This protein binds this small molecule.
Small molecule (SMILES): CC(C)(Oc1ccc(NC(=O)Nc2cc(Cl)cc(Cl)c2)cc1)C(=O)O

Sequence of chain 2.A:
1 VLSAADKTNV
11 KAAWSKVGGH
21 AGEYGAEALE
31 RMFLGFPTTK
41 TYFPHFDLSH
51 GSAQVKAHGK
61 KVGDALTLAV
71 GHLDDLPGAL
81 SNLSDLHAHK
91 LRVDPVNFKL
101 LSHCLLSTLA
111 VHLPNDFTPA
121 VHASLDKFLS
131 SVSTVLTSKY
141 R

Binding-site contacts:
Ligand atom O3 contacts residue LYS90 of chain 2.A at 3.2 Å.
Ligand atom C6 contacts residue HEM1 of chain 2.C at 3.7 Å.
Ligand atom C13 contacts residue LEU86 of chain 2.A at 3.7 Å (hydrophobic).
Ligand atom N2 contacts residue LEU86 of chain 2.A at 4.1 Å.
Ligand atom C7 contacts residue LEU83 of chain 2.A at 3.9 Å (hydrophobic).
Ligand atom CL1 contacts residue LYS61 of chain 2.A at 3.8 Å.
Ligand atom C3 contacts residue HEM1 of chain 2.C at 4.2 Å.
Ligand atom N1 contacts residue LEU83 of chain 2.A at 4.0 Å.
Ligand atom O1 contacts residue LEU83 of chain 2.A at 3.6 Å.
Ligand atom C4 contacts residue HEM1 of chain 2.C at 3.9 Å.
Ligand atom C9 contacts residue ASN82 of chain 2.A at 3.1 Å.
Ligand atom O4 contacts residue LYS90 of chain 2.A at 3.3 Å.
Ligand atom C10 contacts residue ASN82 of chain 2.A at 3.3 Å.
Ligand atom CL1 contacts residue ASP64 of chain 2.A at 4.0 Å.
Ligand atom C4 contacts residue ALA65 of chain 2.A at 3.9 Å (hydrophobic).
Ligand atom C1 contacts residue LEU83 of chain 2.A at 4.0 Å (hydrophobic).
Ligand atom C1 contacts residue HEM1 of chain 2.C at 3.7 Å.
Ligand atom CL2 contacts residue ALA65 of chain 2.A at 3.9 Å.
Ligand atom CL1 contacts residue HEM1 of chain 2.C at 4.3 Å.
Ligand atom C2 contacts residue HEM1 of chain 2.C at 4.3 Å.
Ligand atom C7 contacts residue HEM1 of chain 2.C at 3.5 Å.
Ligand atom C2 contacts residue LEU83 of chain 2.A at 3.8 Å (hydrophobic).
Ligand atom CL2 contacts residue LEU83 of chain 2.A at 4.1 Å.
Ligand atom C12 contacts residue HEM1 of chain 2.C at 4.3 Å.
Ligand atom C11 contacts residue LEU86 of chain 2.A at 3.9 Å (hydrophobic).
Ligand atom C8 contacts residue LEU86 of chain 2.A at 3.8 Å (hydrophobic).
Ligand atom C11 contacts residue HEM1 of chain 2.C at 4.2 Å.
Ligand atom C12 contacts residue LEU86 of chain 2.A at 3.8 Å (hydrophobic).
Ligand atom C10 contacts residue LEU86 of chain 2.A at 3.9 Å (hydrophobic).
Ligand atom N1 contacts residue HEM1 of chain 2.C at 2.9 Å (h-bond).
Ligand atom C10 contacts residue LEU83 of chain 2.A at 4.3 Å (hydrophobic).
Ligand atom C17 contacts residue LYS90 of chain 2.A at 3.8 Å.
Ligand atom C3 contacts residue ALA65 of chain 2.A at 4.1 Å (hydrophobic).
Ligand atom C5 contacts residue HEM1 of chain 2.C at 3.7 Å.
Ligand atom CL2 contacts residue LEU68 of chain 2.A at 3.6 Å.
Ligand atom C9 contacts residue LEU86 of chain 2.A at 3.7 Å (hydrophobic).
Ligand atom O1 contacts residue ASN82 of chain 2.A at 4.1 Å.
Ligand atom N2 contacts residue HEM1 of chain 2.C at 3.1 Å (h-bond).
Ligand atom O3 contacts residue LEU86 of chain 2.A at 3.4 Å.
Ligand atom N2 contacts residue LEU83 of chain 2.A at 4.3 Å.